Sequence of chain 1.D:
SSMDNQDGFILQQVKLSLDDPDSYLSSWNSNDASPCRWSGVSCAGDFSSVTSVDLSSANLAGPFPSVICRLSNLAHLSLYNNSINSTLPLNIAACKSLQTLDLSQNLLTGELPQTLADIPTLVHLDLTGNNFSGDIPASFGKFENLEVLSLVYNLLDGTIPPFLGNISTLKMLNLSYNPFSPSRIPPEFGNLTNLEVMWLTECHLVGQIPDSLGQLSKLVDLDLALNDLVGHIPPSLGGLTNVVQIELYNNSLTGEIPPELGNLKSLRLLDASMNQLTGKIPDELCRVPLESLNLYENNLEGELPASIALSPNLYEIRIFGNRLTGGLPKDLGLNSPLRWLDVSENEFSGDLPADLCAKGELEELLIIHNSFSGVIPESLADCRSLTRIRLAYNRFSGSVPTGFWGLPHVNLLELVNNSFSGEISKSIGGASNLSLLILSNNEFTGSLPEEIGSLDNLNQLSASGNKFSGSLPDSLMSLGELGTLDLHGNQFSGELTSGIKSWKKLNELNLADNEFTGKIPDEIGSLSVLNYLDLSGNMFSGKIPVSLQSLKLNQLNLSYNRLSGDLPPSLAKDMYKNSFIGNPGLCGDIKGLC

A protein and the small-molecule ligand that binds it are described below.
Small molecule (SMILES): CC(=O)N[C@@H]1[C@@H](O)[C@H](O)[C@@H](CO)O[C@H]1O

Binding-site contacts:
Ligand atom C2 contacts residue ASN82 of chain 1.D at 2.5 Å.
Ligand atom N2 contacts residue ASN82 of chain 1.D at 3.0 Å (h-bond).
Ligand atom O7 contacts residue TYR81 of chain 1.D at 3.8 Å.
Ligand atom C7 contacts residue ASN82 of chain 1.D at 3.5 Å.
Ligand atom O5 contacts residue SER58 of chain 1.D at 3.8 Å.
Ligand atom C4 contacts residue ASN82 of chain 1.D at 4.3 Å.
Ligand atom O6 contacts residue TYR25 of chain 1.D at 3.6 Å.
Ligand atom C5 contacts residue ASN82 of chain 1.D at 3.7 Å.
Ligand atom C8 contacts residue TYR81 of chain 1.D at 3.1 Å (hydrophobic).
Ligand atom O6 contacts residue ASN60 of chain 1.D at 4.5 Å.
Ligand atom O6 contacts residue SER58 of chain 1.D at 3.4 Å (h-bond).
Ligand atom C1 contacts residue SER58 of chain 1.D at 4.0 Å.
Ligand atom O7 contacts residue ASN82 of chain 1.D at 3.7 Å.
Ligand atom C7 contacts residue TYR81 of chain 1.D at 3.8 Å (hydrophobic).
Ligand atom C3 contacts residue ASN82 of chain 1.D at 3.8 Å.
Ligand atom C1 contacts residue ASN82 of chain 1.D at 1.4 Å.
Ligand atom O7 contacts residue SER58 of chain 1.D at 4.2 Å.
Ligand atom O5 contacts residue ASN82 of chain 1.D at 2.4 Å (h-bond).